Binding-site contacts:
Ligand atom C9 contacts residue VAL179 of chain 1.D at 3.7 Å (hydrophobic).
Ligand atom N7 contacts residue CYS92 of chain 1.D at 3.6 Å.
Ligand atom C4 contacts residue VAL179 of chain 1.D at 3.3 Å (hydrophobic).
Ligand atom N3 contacts residue GLU180 of chain 1.D at 3.4 Å.
Ligand atom C2' contacts residue MET181 of chain 1.D at 3.6 Å (hydrophobic).
Ligand atom N7 contacts residue GLY93 of chain 1.D at 3.5 Å (h-bond).
Ligand atom C2 contacts residue VAL179 of chain 1.D at 3.7 Å (hydrophobic).
Ligand atom C5' contacts residue HIS5 of chain 1.E at 3.4 Å.
Ligand atom C2' contacts residue PO41 of chain 1.N at 3.5 Å.
Ligand atom C10 contacts residue PO41 of chain 1.N at 3.2 Å.
Ligand atom C5 contacts residue VAL179 of chain 1.D at 3.6 Å (hydrophobic).
Ligand atom N1 contacts residue PHE160 of chain 1.D at 3.6 Å.
Ligand atom C3' contacts residue MET181 of chain 1.D at 3.7 Å (hydrophobic).
Ligand atom C2 contacts residue PHE160 of chain 1.D at 3.8 Å (hydrophobic).
Ligand atom C3' contacts residue PO41 of chain 1.N at 3.7 Å.
Ligand atom C4' contacts residue PO41 of chain 1.N at 3.7 Å.
Ligand atom C8 contacts residue ASP205 of chain 1.D at 3.5 Å.
Ligand atom C8 contacts residue SER91 of chain 1.D at 3.6 Å.
Ligand atom N3 contacts residue VAL179 of chain 1.D at 3.3 Å (h-bond).
Ligand atom C8 contacts residue SER204 of chain 1.D at 3.4 Å.
Ligand atom C6' contacts residue PO41 of chain 1.N at 3.2 Å.
Ligand atom C8 contacts residue CYS92 of chain 1.D at 3.5 Å (hydrophobic).
Ligand atom C10 contacts residue SER91 of chain 1.D at 3.0 Å.
Ligand atom N7 contacts residue ASP205 of chain 1.D at 3.0 Å (salt-bridge).
Ligand atom C6' contacts residue SER91 of chain 1.D at 3.3 Å.
Ligand atom O5' contacts residue PHE160 of chain 1.D at 3.6 Å.
Ligand atom O5' contacts residue HIS5 of chain 1.E at 2.7 Å (h-bond).
Ligand atom C3' contacts residue GLU182 of chain 1.D at 3.4 Å.
Ligand atom C6' contacts residue ARG44 of chain 1.E at 3.5 Å.
Ligand atom N1' contacts residue SER91 of chain 1.D at 3.6 Å.
Ligand atom N1' contacts residue PO41 of chain 1.N at 2.8 Å (h-bond).
Ligand atom C4' contacts residue MET65 of chain 1.D at 3.7 Å (hydrophobic).
Ligand atom O3' contacts residue PO41 of chain 1.N at 2.6 Å (h-bond).
Ligand atom N3 contacts residue MET181 of chain 1.D at 3.7 Å.
Ligand atom C6 contacts residue PHE160 of chain 1.D at 3.6 Å (hydrophobic).
Ligand atom O3' contacts residue MET65 of chain 1.D at 3.5 Å.
Ligand atom C9 contacts residue CYS92 of chain 1.D at 3.8 Å (hydrophobic).
Ligand atom C2' contacts residue GLU182 of chain 1.D at 3.5 Å.
Ligand atom O3' contacts residue GLU182 of chain 1.D at 2.6 Å (salt-bridge).
Ligand atom C5 contacts residue GLY93 of chain 1.D at 3.8 Å.

The protein below binds the small molecule below.
Small molecule (SMILES): O=c1[nH]cnc2c(C[NH+]3C[C@H](CO)[C@@H](O)C3)c[nH]c12

Sequence of chain 1.D:
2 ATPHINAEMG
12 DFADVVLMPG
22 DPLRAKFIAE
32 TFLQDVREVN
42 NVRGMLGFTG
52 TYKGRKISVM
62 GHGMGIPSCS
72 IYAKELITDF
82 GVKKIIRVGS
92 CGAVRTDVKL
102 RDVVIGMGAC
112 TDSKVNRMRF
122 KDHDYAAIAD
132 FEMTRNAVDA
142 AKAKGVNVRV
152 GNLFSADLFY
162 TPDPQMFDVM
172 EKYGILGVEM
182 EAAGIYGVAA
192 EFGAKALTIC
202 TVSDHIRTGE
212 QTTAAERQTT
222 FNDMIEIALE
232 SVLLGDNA

Sequence of chain 1.E:
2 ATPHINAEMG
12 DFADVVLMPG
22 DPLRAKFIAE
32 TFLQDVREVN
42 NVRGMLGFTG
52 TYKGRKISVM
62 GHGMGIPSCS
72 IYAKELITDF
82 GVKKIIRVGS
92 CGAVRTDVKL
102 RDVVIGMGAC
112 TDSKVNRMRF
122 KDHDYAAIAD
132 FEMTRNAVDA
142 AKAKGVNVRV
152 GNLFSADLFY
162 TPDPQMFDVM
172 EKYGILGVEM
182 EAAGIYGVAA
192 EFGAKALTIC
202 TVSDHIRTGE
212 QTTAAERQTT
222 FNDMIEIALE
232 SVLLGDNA